The small molecule below binds the protein below.
Small molecule (SMILES): CC(=O)N[C@@H]1[C@@H](O)[C@H](O)[C@@H](CO)O[C@H]1O

Binding-site contacts:
Ligand atom C1 contacts residue ASN154 of chain 41.C at 1.4 Å.
Ligand atom C5 contacts residue ASN154 of chain 41.C at 3.6 Å.
Ligand atom C7 contacts residue GLU155 of chain 41.C at 3.9 Å.
Ligand atom C1 contacts residue HIS104 of chain 41.A at 3.4 Å.
Ligand atom C4 contacts residue ASN154 of chain 41.C at 4.2 Å.
Ligand atom C2 contacts residue GLU155 of chain 41.C at 3.7 Å.
Ligand atom N2 contacts residue GLU155 of chain 41.C at 3.0 Å (salt-bridge).
Ligand atom C7 contacts residue ASN154 of chain 41.C at 3.3 Å.
Ligand atom C8 contacts residue ASN154 of chain 41.C at 3.6 Å.
Ligand atom C1 contacts residue GLU155 of chain 41.C at 3.9 Å.
Ligand atom C3 contacts residue ASN154 of chain 41.C at 3.7 Å.
Ligand atom O7 contacts residue ASN154 of chain 41.C at 3.2 Å (h-bond).
Ligand atom N2 contacts residue ASN154 of chain 41.C at 2.9 Å (h-bond).
Ligand atom O5 contacts residue ASN154 of chain 41.C at 2.3 Å (h-bond).
Ligand atom O3 contacts residue GLU155 of chain 41.C at 4.3 Å.
Ligand atom C2 contacts residue ASN154 of chain 41.C at 2.4 Å.
Ligand atom C6 contacts residue HIS104 of chain 41.A at 4.0 Å.
Ligand atom O5 contacts residue HIS104 of chain 41.A at 3.1 Å (h-bond).
Ligand atom C3 contacts residue GLU155 of chain 41.C at 3.7 Å.
Ligand atom C5 contacts residue HIS104 of chain 41.A at 3.6 Å.
Ligand atom C8 contacts residue GLU155 of chain 41.C at 3.8 Å.

Sequence of chain 41.A:
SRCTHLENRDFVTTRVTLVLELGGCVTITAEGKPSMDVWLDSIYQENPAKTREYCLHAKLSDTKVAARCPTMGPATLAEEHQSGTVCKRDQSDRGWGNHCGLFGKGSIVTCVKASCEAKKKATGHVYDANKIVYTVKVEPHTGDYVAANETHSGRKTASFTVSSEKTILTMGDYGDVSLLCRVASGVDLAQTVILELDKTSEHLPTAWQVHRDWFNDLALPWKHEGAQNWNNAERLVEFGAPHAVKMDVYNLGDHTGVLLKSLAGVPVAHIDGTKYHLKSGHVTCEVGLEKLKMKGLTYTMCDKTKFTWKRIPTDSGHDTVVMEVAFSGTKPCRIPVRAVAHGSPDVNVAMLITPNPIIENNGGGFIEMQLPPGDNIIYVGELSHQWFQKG

Sequence of chain 41.C:
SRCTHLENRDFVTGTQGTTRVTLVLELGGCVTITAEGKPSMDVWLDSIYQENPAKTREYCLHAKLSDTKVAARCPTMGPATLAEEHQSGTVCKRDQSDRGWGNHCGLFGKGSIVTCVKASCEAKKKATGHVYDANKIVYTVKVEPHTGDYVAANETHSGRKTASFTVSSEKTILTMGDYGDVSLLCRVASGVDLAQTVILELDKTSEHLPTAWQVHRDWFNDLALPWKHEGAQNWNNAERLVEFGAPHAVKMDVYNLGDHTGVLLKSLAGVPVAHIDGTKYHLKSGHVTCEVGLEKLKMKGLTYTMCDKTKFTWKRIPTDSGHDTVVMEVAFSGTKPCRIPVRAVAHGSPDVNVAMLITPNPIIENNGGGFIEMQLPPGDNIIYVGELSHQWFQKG